Binding-site contacts:
Ligand atom O7 contacts residue ASN87 of chain 41.A at 3.0 Å (h-bond).
Ligand atom O7 contacts residue ASP85 of chain 41.A at 3.4 Å (salt-bridge).
Ligand atom N2 contacts residue ASN87 of chain 41.A at 2.8 Å (h-bond).
Ligand atom C2 contacts residue ASN87 of chain 41.A at 2.4 Å.
Ligand atom C8 contacts residue ASN87 of chain 41.A at 4.3 Å.
Ligand atom C5 contacts residue LEU151 of chain 41.A at 4.1 Å (hydrophobic).
Ligand atom C1 contacts residue ASN87 of chain 41.A at 1.4 Å.
Ligand atom O4 contacts residue LEU151 of chain 41.A at 4.1 Å.
Ligand atom C4 contacts residue ASN87 of chain 41.A at 4.2 Å.
Ligand atom O5 contacts residue ASN87 of chain 41.A at 2.4 Å (h-bond).
Ligand atom C7 contacts residue ASP85 of chain 41.A at 4.4 Å.
Ligand atom C6 contacts residue LEU151 of chain 41.A at 3.8 Å (hydrophobic).
Ligand atom C5 contacts residue ASN87 of chain 41.A at 3.7 Å.
Ligand atom O6 contacts residue LEU91 of chain 41.A at 4.1 Å.
Ligand atom C1 contacts residue SER89 of chain 41.A at 4.5 Å.
Ligand atom C3 contacts residue ASN87 of chain 41.A at 3.8 Å.
Ligand atom C6 contacts residue LEU91 of chain 41.A at 3.7 Å (hydrophobic).
Ligand atom C7 contacts residue ASN87 of chain 41.A at 3.1 Å.

Sequence of chain 41.A:
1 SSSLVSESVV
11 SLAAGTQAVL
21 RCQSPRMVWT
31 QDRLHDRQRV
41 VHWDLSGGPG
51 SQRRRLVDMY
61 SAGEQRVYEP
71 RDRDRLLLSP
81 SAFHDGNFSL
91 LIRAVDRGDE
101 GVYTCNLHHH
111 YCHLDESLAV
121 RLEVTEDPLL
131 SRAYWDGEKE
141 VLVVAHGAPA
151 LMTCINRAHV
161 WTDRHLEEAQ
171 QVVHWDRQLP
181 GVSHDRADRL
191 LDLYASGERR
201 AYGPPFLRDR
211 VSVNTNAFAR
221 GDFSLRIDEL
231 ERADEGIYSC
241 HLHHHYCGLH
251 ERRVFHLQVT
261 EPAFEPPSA

A small-molecule ligand and the protein it binds are described below.
Small molecule (SMILES): CC(=O)N[C@@H]1[C@@H](O)[C@H](O)[C@@H](CO)O[C@H]1O